Binding-site contacts:
Ligand atom O4 contacts residue PRO199 of chain 1.D at 3.6 Å.
Ligand atom C8 contacts residue PHE90 of chain 1.C at 4.0 Å (hydrophobic).
Ligand atom O5 contacts residue PRO199 of chain 1.D at 3.6 Å.
Ligand atom O6 contacts residue PHE90 of chain 1.C at 3.4 Å.
Ligand atom C8 contacts residue GLY131 of chain 1.C at 3.6 Å.
Ligand atom O6 contacts residue ASN91 of chain 1.C at 3.3 Å (h-bond).
Ligand atom O1S6 contacts residue GLN130 of chain 1.C at 4.0 Å.
Ligand atom C8 contacts residue GLN130 of chain 1.C at 3.6 Å.
Ligand atom C1 contacts residue ASN56 of chain 1.C at 1.4 Å.
Ligand atom O5 contacts residue ASN91 of chain 1.C at 3.3 Å (h-bond).
Ligand atom C6 contacts residue PRO198 of chain 1.D at 4.0 Å (hydrophobic).
Ligand atom C6 contacts residue ASN91 of chain 1.C at 3.3 Å.
Ligand atom O7 contacts residue ALA52 of chain 1.C at 3.5 Å (h-bond).
Ligand atom C3 contacts residue ASN56 of chain 1.C at 3.8 Å.
Ligand atom C8 contacts residue GLN129 of chain 1.C at 3.6 Å.
Ligand atom C6 contacts residue LYS53 of chain 1.C at 3.1 Å.
Ligand atom O4 contacts residue SER197 of chain 1.D at 3.2 Å (h-bond).
Ligand atom C4 contacts residue SER197 of chain 1.D at 4.0 Å.
Ligand atom O6 contacts residue LYS53 of chain 1.C at 3.9 Å.
Ligand atom C6 contacts residue SER197 of chain 1.D at 3.4 Å.
Ligand atom O7 contacts residue ILE201 of chain 1.D at 3.9 Å.
Ligand atom C3 contacts residue PRO199 of chain 1.D at 4.1 Å (hydrophobic).
Ligand atom O6 contacts residue ILE162 of chain 1.C at 3.4 Å.
Ligand atom O2 contacts residue GLN130 of chain 1.C at 4.0 Å.
Ligand atom C7 contacts residue ASN56 of chain 1.C at 3.2 Å.
Ligand atom C3 contacts residue GLN130 of chain 1.C at 3.5 Å.
Ligand atom O7 contacts residue ASN56 of chain 1.C at 3.2 Å (h-bond).
Ligand atom O5 contacts residue ASN56 of chain 1.C at 2.4 Å (h-bond).
Ligand atom O5 contacts residue ALA52 of chain 1.C at 3.7 Å.
Ligand atom C1 contacts residue PRO199 of chain 1.D at 4.0 Å (hydrophobic).
Ligand atom O5 contacts residue LYS53 of chain 1.C at 3.4 Å.
Ligand atom O6 contacts residue PRO199 of chain 1.D at 3.5 Å.
Ligand atom O4 contacts residue GLN130 of chain 1.C at 3.8 Å.
Ligand atom C5 contacts residue ASN56 of chain 1.C at 3.7 Å.
Ligand atom C2 contacts residue ASN56 of chain 1.C at 2.5 Å.
Ligand atom C1 contacts residue ALA52 of chain 1.C at 3.7 Å (hydrophobic).
Ligand atom N2 contacts residue ASN56 of chain 1.C at 2.9 Å (h-bond).
Ligand atom O6 contacts residue PRO198 of chain 1.D at 3.5 Å (h-bond).
Ligand atom O3 contacts residue PRO199 of chain 1.D at 4.1 Å.
Ligand atom C5 contacts residue ASN91 of chain 1.C at 3.5 Å.

Sequence of chain 1.C:
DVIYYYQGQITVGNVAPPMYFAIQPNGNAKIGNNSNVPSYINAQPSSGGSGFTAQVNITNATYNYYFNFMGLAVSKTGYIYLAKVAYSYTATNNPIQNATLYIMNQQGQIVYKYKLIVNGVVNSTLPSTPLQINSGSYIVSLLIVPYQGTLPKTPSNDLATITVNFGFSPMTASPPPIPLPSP

This small molecule binds to this protein.
Small molecule (SMILES): CC(=O)N[C@H]1[C@H](O[C@H]2[C@H](O)[C@@H](NC(C)=O)CO[C@@H]2CO)O[C@H](CO[C@H]2O[C@H](CO)[C@@H](O)[C@H](O)[C@@H]2O)[C@@H](O[C@H]2O[C@H](CO)[C@@H](O)[C@H](O)[C@@H]2O)[C@@H]1O[C@@H]1O[C@H](CS(=O)(=O)O)[C@@H](O[C@@H]2O[C@H](CO)[C@@H](O)[C@H](O)[C@H]2O)[C@H](O)[C@H]1O

Sequence of chain 1.D:
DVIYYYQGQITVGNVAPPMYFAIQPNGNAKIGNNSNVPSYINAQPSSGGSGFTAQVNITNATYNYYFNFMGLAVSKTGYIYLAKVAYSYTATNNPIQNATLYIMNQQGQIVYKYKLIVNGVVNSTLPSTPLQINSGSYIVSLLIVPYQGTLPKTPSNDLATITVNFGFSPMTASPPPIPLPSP